Sequence of chain 1.A:
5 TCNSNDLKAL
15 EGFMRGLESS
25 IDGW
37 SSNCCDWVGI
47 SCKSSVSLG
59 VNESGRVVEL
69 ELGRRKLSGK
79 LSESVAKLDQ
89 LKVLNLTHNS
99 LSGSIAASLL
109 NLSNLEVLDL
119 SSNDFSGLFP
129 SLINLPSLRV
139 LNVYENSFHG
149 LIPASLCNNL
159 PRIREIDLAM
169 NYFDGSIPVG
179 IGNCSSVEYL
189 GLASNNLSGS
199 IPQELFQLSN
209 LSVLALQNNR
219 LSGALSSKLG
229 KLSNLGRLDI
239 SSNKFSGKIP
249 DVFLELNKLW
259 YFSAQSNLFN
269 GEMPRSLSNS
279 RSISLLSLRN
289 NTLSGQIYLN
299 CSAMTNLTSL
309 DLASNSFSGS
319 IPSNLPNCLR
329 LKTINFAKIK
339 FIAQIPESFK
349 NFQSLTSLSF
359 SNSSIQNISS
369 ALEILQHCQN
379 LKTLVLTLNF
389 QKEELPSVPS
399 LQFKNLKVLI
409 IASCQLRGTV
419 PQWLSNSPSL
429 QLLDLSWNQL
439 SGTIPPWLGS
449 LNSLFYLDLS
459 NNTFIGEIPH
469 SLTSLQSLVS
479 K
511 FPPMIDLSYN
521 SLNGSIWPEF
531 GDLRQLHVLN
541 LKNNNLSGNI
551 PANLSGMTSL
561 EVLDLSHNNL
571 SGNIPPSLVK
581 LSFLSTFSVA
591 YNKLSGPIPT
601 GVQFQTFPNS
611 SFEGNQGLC

Binding-site contacts:
Ligand atom N2 contacts residue ASN360 of chain 1.A at 2.9 Å (h-bond).
Ligand atom C4 contacts residue ASN360 of chain 1.A at 3.9 Å.
Ligand atom O3 contacts residue LYS336 of chain 1.A at 3.5 Å (salt-bridge).
Ligand atom C1 contacts residue ASN360 of chain 1.A at 1.4 Å.
Ligand atom C2 contacts residue ASN360 of chain 1.A at 2.2 Å.
Ligand atom C7 contacts residue LEU386 of chain 1.A at 3.5 Å (hydrophobic).
Ligand atom C5 contacts residue ASN360 of chain 1.A at 3.6 Å.
Ligand atom C7 contacts residue ASN360 of chain 1.A at 3.4 Å.
Ligand atom O5 contacts residue ASN360 of chain 1.A at 2.4 Å (h-bond).
Ligand atom O7 contacts residue ASN360 of chain 1.A at 3.1 Å (h-bond).
Ligand atom O7 contacts residue LYS336 of chain 1.A at 3.5 Å.
Ligand atom O3 contacts residue ASN360 of chain 1.A at 4.4 Å.
Ligand atom C8 contacts residue LEU386 of chain 1.A at 3.6 Å (hydrophobic).
Ligand atom C2 contacts residue LYS336 of chain 1.A at 4.0 Å.
Ligand atom C3 contacts residue ASN360 of chain 1.A at 3.5 Å.
Ligand atom C1 contacts residue LEU386 of chain 1.A at 4.4 Å (hydrophobic).
Ligand atom N2 contacts residue LEU386 of chain 1.A at 3.6 Å.
Ligand atom O7 contacts residue LEU386 of chain 1.A at 4.0 Å.
Ligand atom C7 contacts residue LYS336 of chain 1.A at 4.4 Å.

The protein below binds the small molecule below.
Small molecule (SMILES): CC(=O)N[C@@H]1[C@@H](O)[C@H](O)[C@@H](CO)O[C@H]1O